Binding-site contacts:
Ligand atom C2 contacts residue THR286 of chain 17.A at 4.2 Å.
Ligand atom C11 contacts residue ALA253 of chain 52.A at 3.6 Å (hydrophobic).
Ligand atom C10 contacts residue ASN55 of chain 17.A at 3.8 Å.
Ligand atom O4 contacts residue TRP287 of chain 17.A at 4.1 Å.
Ligand atom C1 contacts residue ASN231 of chain 52.A at 3.6 Å.
Ligand atom C3 contacts residue ASN231 of chain 52.A at 3.9 Å.
Ligand atom C11 contacts residue SER256 of chain 52.A at 4.3 Å.
Ligand atom C4 contacts residue ASN231 of chain 52.A at 3.5 Å.
Ligand atom C11 contacts residue ASN55 of chain 17.A at 3.2 Å.
Ligand atom O2 contacts residue ASN231 of chain 52.A at 4.2 Å.
Ligand atom O4 contacts residue VAL257 of chain 52.A at 3.1 Å.
Ligand atom C2 contacts residue ASN284 of chain 17.A at 3.9 Å.
Ligand atom C2 contacts residue ASN231 of chain 52.A at 4.0 Å.
Ligand atom O2 contacts residue TRP287 of chain 17.A at 4.5 Å.
Ligand atom C4 contacts residue VAL257 of chain 52.A at 4.4 Å (hydrophobic).
Ligand atom O2 contacts residue ASN284 of chain 17.A at 3.0 Å (h-bond).
Ligand atom O1A contacts residue THR286 of chain 17.A at 4.2 Å.
Ligand atom O2 contacts residue THR286 of chain 17.A at 4.0 Å.
Ligand atom O10 contacts residue ASN55 of chain 17.A at 3.4 Å (h-bond).
Ligand atom O10 contacts residue SER52 of chain 17.A at 4.4 Å.
Ligand atom O1A contacts residue ARG232 of chain 52.A at 3.5 Å.
Ligand atom C3 contacts residue THR286 of chain 17.A at 3.5 Å.
Ligand atom O1B contacts residue ASN231 of chain 52.A at 4.3 Å.
Ligand atom C5 contacts residue ASN231 of chain 52.A at 4.5 Å.
Ligand atom O1A contacts residue ASN231 of chain 52.A at 2.7 Å (h-bond).
Ligand atom O1B contacts residue ARG232 of chain 52.A at 2.5 Å (salt-bridge).
Ligand atom C1 contacts residue ARG232 of chain 52.A at 3.6 Å.
Ligand atom O1A contacts residue ASN284 of chain 17.A at 4.5 Å.
Ligand atom C1 contacts residue ASN284 of chain 17.A at 3.8 Å.
Ligand atom O10 contacts residue SER256 of chain 52.A at 3.5 Å (h-bond).
Ligand atom C3 contacts residue TRP287 of chain 17.A at 4.1 Å (hydrophobic).
Ligand atom C10 contacts residue SER256 of chain 52.A at 4.2 Å.
Ligand atom O2 contacts residue ARG232 of chain 52.A at 4.5 Å.
Ligand atom O1B contacts residue ASN284 of chain 17.A at 3.7 Å.
Ligand atom C11 contacts residue GLY254 of chain 52.A at 3.6 Å.
Ligand atom O4 contacts residue ASN231 of chain 52.A at 4.2 Å.

This protein binds this small molecule.
Small molecule (SMILES): CC(=O)N[C@H]1[C@H]([C@H](O)[C@H](O)CO)O[C@@](O)(C(=O)O)C[C@@H]1O

Sequence of chain 17.A:
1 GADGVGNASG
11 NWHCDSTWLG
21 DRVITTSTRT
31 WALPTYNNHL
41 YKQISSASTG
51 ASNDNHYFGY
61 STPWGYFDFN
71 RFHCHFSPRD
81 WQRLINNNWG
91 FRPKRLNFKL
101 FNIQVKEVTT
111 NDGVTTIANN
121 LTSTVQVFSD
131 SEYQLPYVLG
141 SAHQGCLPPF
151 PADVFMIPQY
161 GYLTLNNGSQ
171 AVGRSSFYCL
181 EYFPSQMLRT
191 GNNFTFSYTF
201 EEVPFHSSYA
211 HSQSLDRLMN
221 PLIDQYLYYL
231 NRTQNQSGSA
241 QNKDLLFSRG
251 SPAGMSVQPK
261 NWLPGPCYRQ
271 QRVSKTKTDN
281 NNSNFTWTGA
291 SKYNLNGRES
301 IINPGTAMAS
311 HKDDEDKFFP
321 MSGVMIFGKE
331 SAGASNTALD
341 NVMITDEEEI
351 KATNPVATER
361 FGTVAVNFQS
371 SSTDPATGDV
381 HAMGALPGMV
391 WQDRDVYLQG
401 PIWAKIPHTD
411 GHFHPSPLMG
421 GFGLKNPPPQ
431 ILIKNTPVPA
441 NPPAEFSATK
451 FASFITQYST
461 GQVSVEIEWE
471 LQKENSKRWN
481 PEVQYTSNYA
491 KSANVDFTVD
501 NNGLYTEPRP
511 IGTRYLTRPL

Sequence of chain 52.A:
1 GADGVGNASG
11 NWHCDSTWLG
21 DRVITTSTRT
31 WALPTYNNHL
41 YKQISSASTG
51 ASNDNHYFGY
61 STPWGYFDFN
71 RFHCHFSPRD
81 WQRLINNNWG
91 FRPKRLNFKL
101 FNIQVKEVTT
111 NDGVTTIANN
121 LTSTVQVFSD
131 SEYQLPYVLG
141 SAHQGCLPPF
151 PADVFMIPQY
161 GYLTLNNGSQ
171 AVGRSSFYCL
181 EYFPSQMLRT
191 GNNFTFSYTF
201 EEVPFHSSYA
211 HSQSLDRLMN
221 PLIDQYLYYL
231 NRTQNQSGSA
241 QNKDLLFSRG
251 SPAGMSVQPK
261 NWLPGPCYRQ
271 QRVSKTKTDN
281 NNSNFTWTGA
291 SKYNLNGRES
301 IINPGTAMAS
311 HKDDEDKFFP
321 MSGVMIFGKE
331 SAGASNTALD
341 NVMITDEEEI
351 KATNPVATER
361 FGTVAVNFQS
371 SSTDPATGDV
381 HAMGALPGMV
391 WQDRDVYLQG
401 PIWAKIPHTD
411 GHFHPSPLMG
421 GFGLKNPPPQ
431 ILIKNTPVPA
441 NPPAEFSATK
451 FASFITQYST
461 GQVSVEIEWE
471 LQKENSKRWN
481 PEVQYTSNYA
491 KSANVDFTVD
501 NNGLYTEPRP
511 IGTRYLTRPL